The small molecule below binds the protein below.
Small molecule (SMILES): CC(=O)N[C@@H]1[C@@H](O)[C@H](O)[C@@H](CO)O[C@H]1O

Binding-site contacts:
Ligand atom C5 contacts residue THR83 of chain 1.A at 4.4 Å.
Ligand atom C6 contacts residue THR83 of chain 1.A at 3.6 Å.
Ligand atom C2 contacts residue ASN80 of chain 1.A at 2.4 Å.
Ligand atom C1 contacts residue SER82 of chain 1.A at 3.5 Å.
Ligand atom C3 contacts residue ASN80 of chain 1.A at 3.8 Å.
Ligand atom O6 contacts residue THR83 of chain 1.A at 4.3 Å.
Ligand atom C1 contacts residue ASN80 of chain 1.A at 1.4 Å.
Ligand atom N2 contacts residue ASN80 of chain 1.A at 2.9 Å (h-bond).
Ligand atom C7 contacts residue ASN80 of chain 1.A at 3.5 Å.
Ligand atom C8 contacts residue ASN80 of chain 1.A at 3.8 Å.
Ligand atom C5 contacts residue ASN80 of chain 1.A at 3.7 Å.
Ligand atom O5 contacts residue SER82 of chain 1.A at 3.4 Å (h-bond).
Ligand atom O7 contacts residue ASN80 of chain 1.A at 4.4 Å.
Ligand atom C4 contacts residue ASN80 of chain 1.A at 4.2 Å.
Ligand atom C5 contacts residue SER82 of chain 1.A at 3.4 Å.
Ligand atom C6 contacts residue SER82 of chain 1.A at 3.9 Å.
Ligand atom O5 contacts residue ASN80 of chain 1.A at 2.4 Å (h-bond).

Sequence of chain 1.A:
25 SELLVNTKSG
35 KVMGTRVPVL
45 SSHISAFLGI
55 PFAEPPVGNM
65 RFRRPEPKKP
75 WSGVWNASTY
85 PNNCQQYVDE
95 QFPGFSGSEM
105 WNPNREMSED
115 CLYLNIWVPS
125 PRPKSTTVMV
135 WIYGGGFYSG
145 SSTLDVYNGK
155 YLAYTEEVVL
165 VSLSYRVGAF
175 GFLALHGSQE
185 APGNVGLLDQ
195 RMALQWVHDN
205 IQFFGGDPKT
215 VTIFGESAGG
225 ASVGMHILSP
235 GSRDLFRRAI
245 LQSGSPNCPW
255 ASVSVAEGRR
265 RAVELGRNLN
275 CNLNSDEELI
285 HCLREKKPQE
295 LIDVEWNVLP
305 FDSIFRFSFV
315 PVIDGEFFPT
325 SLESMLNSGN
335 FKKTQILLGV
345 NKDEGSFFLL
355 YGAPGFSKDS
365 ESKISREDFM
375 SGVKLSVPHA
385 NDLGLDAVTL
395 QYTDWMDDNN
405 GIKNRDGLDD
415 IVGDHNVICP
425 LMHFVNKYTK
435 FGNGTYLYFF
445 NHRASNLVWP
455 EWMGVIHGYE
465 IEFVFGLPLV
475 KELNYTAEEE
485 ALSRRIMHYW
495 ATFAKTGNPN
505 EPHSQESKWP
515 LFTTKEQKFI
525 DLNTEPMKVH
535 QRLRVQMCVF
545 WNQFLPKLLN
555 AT